Sequence of chain 1.B:
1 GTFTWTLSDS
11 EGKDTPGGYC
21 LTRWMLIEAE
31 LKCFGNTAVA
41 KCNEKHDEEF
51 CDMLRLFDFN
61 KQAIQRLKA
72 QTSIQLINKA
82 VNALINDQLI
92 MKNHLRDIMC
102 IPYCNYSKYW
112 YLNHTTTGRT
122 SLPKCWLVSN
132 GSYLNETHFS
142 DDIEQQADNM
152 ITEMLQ

A protein and the small-molecule ligand that binds it are described below.
Small molecule (SMILES): CC(=O)N[C@H]1[C@H](O[C@H]2[C@H](O)[C@@H](NC(C)=O)CO[C@@H]2CO[C@@H]2O[C@@H](C)[C@@H](O)[C@@H](O)[C@@H]2O)O[C@H](CO)[C@@H](O)[C@@H]1O

Sequence of chain 1.L:
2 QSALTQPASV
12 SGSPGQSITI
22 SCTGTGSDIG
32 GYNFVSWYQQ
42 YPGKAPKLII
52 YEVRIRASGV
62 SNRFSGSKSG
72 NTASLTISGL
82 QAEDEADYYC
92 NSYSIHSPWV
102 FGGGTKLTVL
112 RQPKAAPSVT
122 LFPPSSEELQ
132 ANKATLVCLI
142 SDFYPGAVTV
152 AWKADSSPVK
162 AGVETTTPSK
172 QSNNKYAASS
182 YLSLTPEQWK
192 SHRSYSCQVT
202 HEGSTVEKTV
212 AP

Binding-site contacts:
Ligand atom C1 contacts residue ASN136 of chain 1.B at 1.4 Å.
Ligand atom O7 contacts residue ASN136 of chain 1.B at 3.9 Å.
Ligand atom O5 contacts residue ILE96 of chain 1.L at 4.4 Å.
Ligand atom C1 contacts residue ILE96 of chain 1.L at 3.6 Å (hydrophobic).
Ligand atom C6 contacts residue LYS109 of chain 1.B at 3.3 Å.
Ligand atom C5 contacts residue ILE96 of chain 1.L at 4.1 Å (hydrophobic).
Ligand atom C4 contacts residue ASN136 of chain 1.B at 4.2 Å.
Ligand atom C3 contacts residue ASN136 of chain 1.B at 3.8 Å.
Ligand atom C2 contacts residue ILE96 of chain 1.L at 3.7 Å (hydrophobic).
Ligand atom C5 contacts residue LYS109 of chain 1.B at 4.3 Å.
Ligand atom C8 contacts residue ILE96 of chain 1.L at 3.7 Å (hydrophobic).
Ligand atom O4 contacts residue LYS109 of chain 1.B at 3.2 Å (salt-bridge).
Ligand atom C5 contacts residue ASN136 of chain 1.B at 3.6 Å.
Ligand atom O5 contacts residue ASN136 of chain 1.B at 2.3 Å (h-bond).
Ligand atom C8 contacts residue HIS97 of chain 1.L at 3.6 Å.
Ligand atom N2 contacts residue ASN136 of chain 1.B at 2.9 Å (h-bond).
Ligand atom C2 contacts residue ASN136 of chain 1.B at 2.5 Å.
Ligand atom C4 contacts residue LYS109 of chain 1.B at 4.0 Å.
Ligand atom N2 contacts residue ILE96 of chain 1.L at 2.9 Å (h-bond).
Ligand atom C7 contacts residue ASN136 of chain 1.B at 3.6 Å.
Ligand atom C8 contacts residue THR138 of chain 1.B at 4.3 Å.
Ligand atom C7 contacts residue ILE96 of chain 1.L at 3.7 Å (hydrophobic).
Ligand atom C3 contacts residue ILE96 of chain 1.L at 4.1 Å (hydrophobic).
Ligand atom C6 contacts residue TYR134 of chain 1.B at 3.6 Å (hydrophobic).